Binding-site contacts:
Ligand atom C1 contacts residue ASN70 of chain 25.F at 1.4 Å.
Ligand atom O6 contacts residue ARG33 of chain 25.F at 3.6 Å.
Ligand atom C2 contacts residue PRO31 of chain 25.F at 3.9 Å (hydrophobic).
Ligand atom C1 contacts residue ARG33 of chain 25.F at 4.2 Å.
Ligand atom O7 contacts residue SER71 of chain 25.F at 4.2 Å.
Ligand atom C2 contacts residue ASN70 of chain 25.F at 2.5 Å.
Ligand atom N2 contacts residue ASN70 of chain 25.F at 2.9 Å (h-bond).
Ligand atom N2 contacts residue PRO31 of chain 25.F at 2.8 Å (h-bond).
Ligand atom O7 contacts residue PRO31 of chain 25.F at 3.2 Å (h-bond).
Ligand atom C3 contacts residue ASN70 of chain 25.F at 3.8 Å.
Ligand atom O3 contacts residue PRO31 of chain 25.F at 4.0 Å.
Ligand atom C4 contacts residue ASN70 of chain 25.F at 4.2 Å.
Ligand atom C7 contacts residue PRO31 of chain 25.F at 3.4 Å (hydrophobic).
Ligand atom N2 contacts residue ASN32 of chain 25.F at 4.2 Å.
Ligand atom C7 contacts residue ASN70 of chain 25.F at 3.1 Å.
Ligand atom O7 contacts residue ASN70 of chain 25.F at 3.3 Å (h-bond).
Ligand atom C5 contacts residue ASN70 of chain 25.F at 3.7 Å.
Ligand atom C8 contacts residue ASN70 of chain 25.F at 3.6 Å.
Ligand atom C3 contacts residue PRO31 of chain 25.F at 4.0 Å (hydrophobic).
Ligand atom C5 contacts residue ARG33 of chain 25.F at 4.1 Å.
Ligand atom C6 contacts residue ARG33 of chain 25.F at 4.1 Å.
Ligand atom O5 contacts residue ASN70 of chain 25.F at 2.4 Å (h-bond).

This small molecule binds to this protein.
Small molecule (SMILES): CC(=O)N[C@@H]1[C@@H](O)[C@H](O)[C@@H](CO)O[C@H]1O

Sequence of chain 25.F:
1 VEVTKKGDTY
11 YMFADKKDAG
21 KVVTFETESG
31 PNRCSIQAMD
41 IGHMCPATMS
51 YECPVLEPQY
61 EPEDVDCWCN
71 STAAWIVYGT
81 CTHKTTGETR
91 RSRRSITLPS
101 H